A protein and the small-molecule ligand that binds it are described below.
Small molecule (SMILES): O=C(O)C[C@H](NC(=O)CP(=O)(O)O)C(=O)O

Sequence of chain 3.A:
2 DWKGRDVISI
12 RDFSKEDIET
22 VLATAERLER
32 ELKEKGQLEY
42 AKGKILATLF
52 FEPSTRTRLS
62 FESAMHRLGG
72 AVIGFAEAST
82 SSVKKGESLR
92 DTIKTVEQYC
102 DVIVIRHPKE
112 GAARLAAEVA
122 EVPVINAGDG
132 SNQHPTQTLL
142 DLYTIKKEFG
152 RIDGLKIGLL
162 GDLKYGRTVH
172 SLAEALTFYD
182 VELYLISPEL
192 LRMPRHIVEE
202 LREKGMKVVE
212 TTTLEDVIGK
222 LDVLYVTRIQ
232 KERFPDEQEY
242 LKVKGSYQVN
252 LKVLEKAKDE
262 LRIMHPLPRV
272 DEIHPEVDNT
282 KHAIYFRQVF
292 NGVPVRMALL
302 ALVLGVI

Binding-site contacts:
Ligand atom O3P contacts residue THR58 of chain 3.A at 2.8 Å (h-bond).
Ligand atom O5 contacts residue ARG229 of chain 3.A at 2.9 Å (salt-bridge).
Ligand atom C4 contacts residue HIS135 of chain 3.A at 3.8 Å.
Ligand atom C1P contacts residue LEU268 of chain 3.A at 3.3 Å (hydrophobic).
Ligand atom P contacts residue THR56 of chain 3.A at 3.7 Å.
Ligand atom O3P contacts residue SER55 of chain 3.A at 2.7 Å (h-bond).
Ligand atom O1 contacts residue ARG107 of chain 3.A at 2.9 Å (salt-bridge).
Ligand atom C3 contacts residue LEU268 of chain 3.A at 3.3 Å (hydrophobic).
Ligand atom P contacts residue ARG57 of chain 3.A at 3.7 Å.
Ligand atom N2 contacts residue LEU268 of chain 3.A at 2.8 Å (h-bond).
Ligand atom O4 contacts residue ARG229 of chain 3.A at 3.0 Å (salt-bridge).
Ligand atom C3 contacts residue THR169 of chain 3.A at 3.8 Å.
Ligand atom C5 contacts residue GLN231 of chain 3.A at 3.8 Å.
Ligand atom O2P contacts residue THR56 of chain 3.A at 3.0 Å (h-bond).
Ligand atom O3P contacts residue ARG57 of chain 3.A at 3.4 Å (salt-bridge).
Ligand atom O3 contacts residue ARG168 of chain 3.A at 2.9 Å (salt-bridge).
Ligand atom O3 contacts residue ARG107 of chain 3.A at 3.0 Å (salt-bridge).
Ligand atom P contacts residue ARG107 of chain 3.A at 3.7 Å.
Ligand atom C1 contacts residue LEU268 of chain 3.A at 3.4 Å (hydrophobic).
Ligand atom C5 contacts residue LEU268 of chain 3.A at 3.5 Å (hydrophobic).
Ligand atom C2 contacts residue LEU268 of chain 3.A at 3.6 Å (hydrophobic).
Ligand atom O2 contacts residue ARG168 of chain 3.A at 2.8 Å (salt-bridge).
Ligand atom O3P contacts residue THR56 of chain 3.A at 3.5 Å (h-bond).
Ligand atom O3P contacts residue ARG107 of chain 3.A at 3.4 Å (salt-bridge).
Ligand atom C2 contacts residue THR169 of chain 3.A at 3.7 Å.
Ligand atom O2 contacts residue HIS135 of chain 3.A at 3.7 Å.
Ligand atom O1P contacts residue SER55 of chain 3.A at 3.7 Å.
Ligand atom O1 contacts residue HIS135 of chain 3.A at 2.7 Å (h-bond).
Ligand atom C1 contacts residue ARG107 of chain 3.A at 3.7 Å.
Ligand atom C1P contacts residue ARG57 of chain 3.A at 3.4 Å.
Ligand atom O5 contacts residue GLN231 of chain 3.A at 3.0 Å (h-bond).
Ligand atom P contacts residue SER55 of chain 3.A at 3.9 Å.
Ligand atom C5 contacts residue ARG229 of chain 3.A at 3.6 Å.
Ligand atom O4 contacts residue PRO269 of chain 3.A at 3.8 Å.
Ligand atom C4 contacts residue ARG168 of chain 3.A at 3.5 Å.
Ligand atom O1 contacts residue GLN138 of chain 3.A at 3.7 Å.
Ligand atom C1 contacts residue THR58 of chain 3.A at 3.8 Å.
Ligand atom O1P contacts residue ARG107 of chain 3.A at 2.9 Å (salt-bridge).
Ligand atom O2P contacts residue ARG57 of chain 3.A at 2.9 Å (salt-bridge).
Ligand atom O1 contacts residue THR58 of chain 3.A at 3.0 Å (h-bond).